Binding-site contacts:
Ligand atom C2 contacts residue ASN91 of chain 1.I at 2.2 Å.
Ligand atom N2 contacts residue ARG225 of chain 1.I at 3.3 Å (salt-bridge).
Ligand atom C8 contacts residue ARG225 of chain 1.I at 4.0 Å.
Ligand atom C4 contacts residue ASN91 of chain 1.I at 4.2 Å.
Ligand atom C8 contacts residue PRO69 of chain 1.I at 4.1 Å (hydrophobic).
Ligand atom C2 contacts residue ARG225 of chain 1.I at 3.4 Å.
Ligand atom C5 contacts residue ARG225 of chain 1.I at 4.5 Å.
Ligand atom C7 contacts residue CYS94 of chain 1.I at 3.8 Å (hydrophobic).
Ligand atom C1 contacts residue GLU70 of chain 1.I at 4.4 Å.
Ligand atom O3 contacts residue ARG225 of chain 1.I at 1.5 Å (salt-bridge).
Ligand atom C8 contacts residue ASN68 of chain 1.I at 3.3 Å.
Ligand atom O7 contacts residue ARG225 of chain 1.I at 4.1 Å.
Ligand atom C8 contacts residue CYS94 of chain 1.I at 3.8 Å (hydrophobic).
Ligand atom C8 contacts residue PRO141 of chain 1.I at 4.0 Å (hydrophobic).
Ligand atom C5 contacts residue ASN91 of chain 1.I at 3.6 Å.
Ligand atom O5 contacts residue ASN91 of chain 1.I at 2.3 Å (h-bond).
Ligand atom N2 contacts residue ASN91 of chain 1.I at 2.7 Å (h-bond).
Ligand atom C7 contacts residue ARG225 of chain 1.I at 3.6 Å.
Ligand atom O6 contacts residue ASP90 of chain 1.I at 3.3 Å (salt-bridge).
Ligand atom O6 contacts residue ARG225 of chain 1.I at 3.9 Å.
Ligand atom C6 contacts residue ASP90 of chain 1.I at 4.2 Å.
Ligand atom C3 contacts residue ARG225 of chain 1.I at 2.8 Å.
Ligand atom O5 contacts residue ARG225 of chain 1.I at 3.8 Å.
Ligand atom C8 contacts residue GLU70 of chain 1.I at 4.1 Å.
Ligand atom N2 contacts residue GLU70 of chain 1.I at 4.2 Å.
Ligand atom C1 contacts residue ASN91 of chain 1.I at 1.5 Å.
Ligand atom C8 contacts residue CYS140 of chain 1.I at 4.1 Å (hydrophobic).
Ligand atom C7 contacts residue GLU70 of chain 1.I at 4.2 Å.
Ligand atom C3 contacts residue ASN91 of chain 1.I at 3.7 Å.
Ligand atom O7 contacts residue ASN68 of chain 1.I at 2.6 Å (h-bond).
Ligand atom C8 contacts residue ASN91 of chain 1.I at 4.3 Å.
Ligand atom O7 contacts residue CYS94 of chain 1.I at 3.4 Å.
Ligand atom C7 contacts residue ASN68 of chain 1.I at 3.5 Å.
Ligand atom C7 contacts residue ASN91 of chain 1.I at 3.0 Å.
Ligand atom O4 contacts residue ARG225 of chain 1.I at 3.9 Å.
Ligand atom C4 contacts residue ARG225 of chain 1.I at 3.2 Å.
Ligand atom C1 contacts residue ARG225 of chain 1.I at 4.3 Å.
Ligand atom O7 contacts residue ASN91 of chain 1.I at 2.8 Å (h-bond).

A protein and the small-molecule ligand that binds it are described below.
Small molecule (SMILES): CC(=O)N[C@H]1[C@H](O[C@H]2[C@H](O)[C@@H](NC(C)=O)CO[C@@H]2CO)O[C@H](CO)[C@@H](O)[C@@H]1O

Sequence of chain 1.I:
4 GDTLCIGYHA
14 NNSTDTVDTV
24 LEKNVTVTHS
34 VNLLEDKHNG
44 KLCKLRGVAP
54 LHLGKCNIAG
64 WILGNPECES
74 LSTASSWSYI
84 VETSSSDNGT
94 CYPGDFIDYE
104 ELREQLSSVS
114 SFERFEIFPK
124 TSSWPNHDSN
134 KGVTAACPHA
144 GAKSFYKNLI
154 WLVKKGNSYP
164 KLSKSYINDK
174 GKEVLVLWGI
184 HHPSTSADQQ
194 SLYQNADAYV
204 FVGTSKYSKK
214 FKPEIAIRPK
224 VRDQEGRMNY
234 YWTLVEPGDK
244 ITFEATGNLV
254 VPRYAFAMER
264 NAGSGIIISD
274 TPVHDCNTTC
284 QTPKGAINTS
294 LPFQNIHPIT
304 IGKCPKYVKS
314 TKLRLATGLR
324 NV